The protein below binds the small molecule below.
Small molecule (SMILES): CC[C@H](C)[C@@H](C=O)NC(=O)[C@H](CO)NC(=O)[C@H](CCCCN)NC(=O)[C@@H](N)C(C)C

Sequence of chain 47.A:
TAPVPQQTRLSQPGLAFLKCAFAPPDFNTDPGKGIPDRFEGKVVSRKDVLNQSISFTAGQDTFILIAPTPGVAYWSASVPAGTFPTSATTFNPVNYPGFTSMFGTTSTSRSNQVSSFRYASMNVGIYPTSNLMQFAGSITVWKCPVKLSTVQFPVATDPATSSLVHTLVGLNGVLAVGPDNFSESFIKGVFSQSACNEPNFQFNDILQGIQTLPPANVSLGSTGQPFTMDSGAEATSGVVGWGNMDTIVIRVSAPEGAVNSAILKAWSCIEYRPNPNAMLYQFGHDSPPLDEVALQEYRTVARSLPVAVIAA

Binding-site contacts:
Ligand atom CD1 contacts residue THR349 of chain 47.A at 4.3 Å.
Ligand atom CG2 contacts residue PHE71 of chain 47.A at 4.0 Å (hydrophobic).